Sequence of chain 1.A:
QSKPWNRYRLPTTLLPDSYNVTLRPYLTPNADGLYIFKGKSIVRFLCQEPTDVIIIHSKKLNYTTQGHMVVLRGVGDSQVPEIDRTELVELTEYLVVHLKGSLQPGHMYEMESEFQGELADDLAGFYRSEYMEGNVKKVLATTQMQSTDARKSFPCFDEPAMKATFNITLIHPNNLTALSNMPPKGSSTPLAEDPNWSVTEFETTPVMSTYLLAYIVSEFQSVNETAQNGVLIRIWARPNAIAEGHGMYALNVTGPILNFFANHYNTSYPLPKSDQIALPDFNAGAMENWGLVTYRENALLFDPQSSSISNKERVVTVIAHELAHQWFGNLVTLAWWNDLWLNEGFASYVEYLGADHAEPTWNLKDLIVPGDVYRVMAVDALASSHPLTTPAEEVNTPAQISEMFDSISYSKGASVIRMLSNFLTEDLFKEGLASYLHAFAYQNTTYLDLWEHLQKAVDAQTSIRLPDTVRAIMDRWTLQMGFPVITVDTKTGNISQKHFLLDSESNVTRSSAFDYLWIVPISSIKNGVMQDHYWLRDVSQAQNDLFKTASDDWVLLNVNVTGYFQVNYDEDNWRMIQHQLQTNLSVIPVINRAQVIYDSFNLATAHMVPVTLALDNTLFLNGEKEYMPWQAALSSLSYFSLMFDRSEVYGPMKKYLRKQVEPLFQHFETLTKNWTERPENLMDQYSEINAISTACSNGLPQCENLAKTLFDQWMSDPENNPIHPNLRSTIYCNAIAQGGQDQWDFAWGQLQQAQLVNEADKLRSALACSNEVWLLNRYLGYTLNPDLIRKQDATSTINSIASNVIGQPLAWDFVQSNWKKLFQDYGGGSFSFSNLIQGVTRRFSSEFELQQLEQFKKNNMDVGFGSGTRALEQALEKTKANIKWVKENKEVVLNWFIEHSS

Binding-site contacts:
Ligand atom N2 contacts residue ASN267 of chain 1.A at 3.0 Å (h-bond).
Ligand atom C8 contacts residue THR268 of chain 1.A at 4.2 Å.
Ligand atom C7 contacts residue ASN267 of chain 1.A at 3.3 Å.
Ligand atom C7 contacts residue THR268 of chain 1.A at 4.3 Å.
Ligand atom C8 contacts residue ASN267 of chain 1.A at 3.9 Å.
Ligand atom C2 contacts residue ASN267 of chain 1.A at 2.4 Å.
Ligand atom O7 contacts residue THR268 of chain 1.A at 4.0 Å.
Ligand atom O7 contacts residue ASN267 of chain 1.A at 3.2 Å (h-bond).
Ligand atom O5 contacts residue ASN267 of chain 1.A at 2.3 Å (h-bond).
Ligand atom C3 contacts residue ASN267 of chain 1.A at 3.8 Å.
Ligand atom C8 contacts residue SER269 of chain 1.A at 4.3 Å.
Ligand atom C5 contacts residue ASN267 of chain 1.A at 3.6 Å.
Ligand atom C1 contacts residue ASN267 of chain 1.A at 1.4 Å.
Ligand atom O7 contacts residue ALA263 of chain 1.A at 4.1 Å.
Ligand atom C4 contacts residue ASN267 of chain 1.A at 4.1 Å.

This small molecule binds to this protein.
Small molecule (SMILES): CC(=O)N[C@H]1[C@H](O[C@H]2[C@H](O)[C@@H](NC(C)=O)CO[C@@H]2CO)O[C@H](CO)[C@@H](O)[C@@H]1O